Binding-site contacts:
Ligand atom OAF contacts residue GLN414 of chain 1.C at 3.6 Å (h-bond).
Ligand atom CBF contacts residue LYS419 of chain 1.C at 3.7 Å.
Ligand atom CAS contacts residue LYS419 of chain 1.C at 3.5 Å.
Ligand atom CBE contacts residue ARG392 of chain 1.C at 3.6 Å.
Ligand atom OAI contacts residue LEU169 of chain 1.C at 3.2 Å.
Ligand atom OAK contacts residue LEU391 of chain 1.C at 3.7 Å.
Ligand atom OAJ contacts residue MET221 of chain 1.C at 3.6 Å (h-bond).
Ligand atom OAD contacts residue GLN439 of chain 1.C at 3.4 Å.
Ligand atom OAJ contacts residue MET219 of chain 1.C at 3.2 Å (h-bond).
Ligand atom CAO contacts residue ARG392 of chain 1.C at 3.6 Å.
Ligand atom CBB contacts residue ARG392 of chain 1.C at 3.5 Å.
Ligand atom CAV contacts residue ARG392 of chain 1.C at 3.2 Å.
Ligand atom CBD contacts residue ARG392 of chain 1.C at 3.3 Å.
Ligand atom CBI contacts residue GLN414 of chain 1.C at 3.8 Å.
Ligand atom CAZ contacts residue ARG392 of chain 1.C at 3.7 Å.
Ligand atom CAR contacts residue GLN414 of chain 1.C at 3.7 Å.
Ligand atom CBA contacts residue ARG392 of chain 1.C at 3.7 Å.
Ligand atom OAH contacts residue THR418 of chain 1.C at 3.3 Å (h-bond).
Ligand atom CAM contacts residue GLN414 of chain 1.C at 3.9 Å.
Ligand atom NBL contacts residue LEU391 of chain 1.C at 3.8 Å.
Ligand atom CAT contacts residue GLN439 of chain 1.C at 3.7 Å.
Ligand atom OAH contacts residue LYS419 of chain 1.C at 2.8 Å (salt-bridge).
Ligand atom CAM contacts residue TRP417 of chain 1.C at 3.1 Å (hydrophobic).
Ligand atom CAA contacts residue ARG392 of chain 1.C at 3.9 Å.
Ligand atom CAU contacts residue TRP417 of chain 1.C at 3.5 Å (hydrophobic).
Ligand atom CAL contacts residue TYR341 of chain 1.C at 3.6 Å (hydrophobic).
Ligand atom SBM contacts residue ARG436 of chain 1.C at 3.8 Å.
Ligand atom CAQ contacts residue ARG392 of chain 1.C at 3.5 Å.
Ligand atom OAC contacts residue ARG392 of chain 1.C at 3.6 Å (salt-bridge).
Ligand atom OAF contacts residue ARG392 of chain 1.C at 3.5 Å (salt-bridge).
Ligand atom OAK contacts residue ARG393 of chain 1.C at 3.6 Å.
Ligand atom OAK contacts residue MET221 of chain 1.C at 3.2 Å.
Ligand atom OAE contacts residue ARG436 of chain 1.C at 2.7 Å (salt-bridge).
Ligand atom CAW contacts residue ARG393 of chain 1.C at 3.5 Å.
Ligand atom CAU contacts residue ARG436 of chain 1.C at 3.8 Å.
Ligand atom OAH contacts residue ARG436 of chain 1.C at 3.9 Å.
Ligand atom OAB contacts residue ARG393 of chain 1.C at 3.1 Å (salt-bridge).
Ligand atom OAE contacts residue GLN439 of chain 1.C at 3.5 Å (h-bond).
Ligand atom CAR contacts residue PHE29 of chain 1.C at 3.8 Å (hydrophobic).
Ligand atom OAB contacts residue ARG392 of chain 1.C at 2.6 Å (salt-bridge).

The protein below binds the small molecule below.
Small molecule (SMILES): Cc1ccc(C(=O)Nc2ccc(S(=O)(=O)O)c3cccc(S(=O)(=O)O)c23)cc1NC(=O)c1cccc([N+](=O)[O-])c1

Sequence of chain 1.C:
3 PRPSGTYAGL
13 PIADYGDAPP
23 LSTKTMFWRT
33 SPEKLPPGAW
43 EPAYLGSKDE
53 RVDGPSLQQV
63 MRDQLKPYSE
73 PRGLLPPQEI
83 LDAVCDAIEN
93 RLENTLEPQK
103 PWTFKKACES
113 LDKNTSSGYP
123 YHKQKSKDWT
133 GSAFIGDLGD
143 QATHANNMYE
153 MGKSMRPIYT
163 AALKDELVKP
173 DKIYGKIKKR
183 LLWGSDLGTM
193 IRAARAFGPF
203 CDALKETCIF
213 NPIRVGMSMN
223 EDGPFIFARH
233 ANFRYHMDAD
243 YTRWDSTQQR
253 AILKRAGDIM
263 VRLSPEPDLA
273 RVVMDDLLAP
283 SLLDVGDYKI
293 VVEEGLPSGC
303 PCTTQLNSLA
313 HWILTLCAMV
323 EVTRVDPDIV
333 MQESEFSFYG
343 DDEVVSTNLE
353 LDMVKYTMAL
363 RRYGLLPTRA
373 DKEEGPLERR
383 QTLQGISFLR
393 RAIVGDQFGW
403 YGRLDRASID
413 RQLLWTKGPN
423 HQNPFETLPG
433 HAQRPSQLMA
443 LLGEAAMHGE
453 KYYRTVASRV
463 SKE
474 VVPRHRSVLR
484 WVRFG